Sequence of chain 1.A:
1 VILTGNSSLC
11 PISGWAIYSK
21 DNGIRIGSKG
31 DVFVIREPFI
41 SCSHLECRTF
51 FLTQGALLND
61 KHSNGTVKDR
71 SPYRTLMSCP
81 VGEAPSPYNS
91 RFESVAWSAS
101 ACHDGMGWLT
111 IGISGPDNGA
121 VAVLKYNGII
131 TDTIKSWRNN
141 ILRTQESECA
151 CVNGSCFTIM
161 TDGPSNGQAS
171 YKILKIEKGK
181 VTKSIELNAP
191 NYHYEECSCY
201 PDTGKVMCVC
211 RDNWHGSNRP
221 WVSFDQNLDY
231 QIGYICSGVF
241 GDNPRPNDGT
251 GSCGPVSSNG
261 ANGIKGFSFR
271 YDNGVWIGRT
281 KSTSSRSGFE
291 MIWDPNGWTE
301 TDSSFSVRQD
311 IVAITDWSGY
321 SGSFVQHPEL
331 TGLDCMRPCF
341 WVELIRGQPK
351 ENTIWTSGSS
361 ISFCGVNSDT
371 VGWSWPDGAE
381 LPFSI

This protein binds this small molecule.
Small molecule (SMILES): [H]/N=C(\N)N[C@H]1C=C(C(=O)O)O[C@@H]([C@H](O)[C@H](O)CO)[C@@H]1NC(C)=O

Binding-site contacts:
Ligand atom NH2 contacts residue ARG74 of chain 1.A at 3.2 Å (salt-bridge).
Ligand atom NH2 contacts residue ASP69 of chain 1.A at 2.9 Å (salt-bridge).
Ligand atom O8 contacts residue GLU195 of chain 1.A at 2.6 Å (salt-bridge).
Ligand atom C4 contacts residue TYR320 of chain 1.A at 3.7 Å (hydrophobic).
Ligand atom O8 contacts residue ARG211 of chain 1.A at 3.5 Å.
Ligand atom C9 contacts residue ASN213 of chain 1.A at 3.7 Å.
Ligand atom O1B contacts residue ARG286 of chain 1.A at 2.9 Å (salt-bridge).
Ligand atom C2 contacts residue TYR320 of chain 1.A at 2.8 Å (hydrophobic).
Ligand atom C9 contacts residue SER165 of chain 1.A at 3.5 Å.
Ligand atom O1B contacts residue ARG36 of chain 1.A at 2.8 Å (salt-bridge).
Ligand atom O9 contacts residue ARG143 of chain 1.A at 3.4 Å (salt-bridge).
Ligand atom NE contacts residue GLU37 of chain 1.A at 3.3 Å (salt-bridge).
Ligand atom C9 contacts residue GLU195 of chain 1.A at 3.4 Å.
Ligand atom C8 contacts residue ARG211 of chain 1.A at 3.6 Å.
Ligand atom C4 contacts residue GLU37 of chain 1.A at 3.8 Å.
Ligand atom C8 contacts residue GLU195 of chain 1.A at 3.5 Å.
Ligand atom O1A contacts residue ARG286 of chain 1.A at 2.9 Å (salt-bridge).
Ligand atom O9 contacts residue GLU195 of chain 1.A at 2.6 Å (salt-bridge).
Ligand atom O9 contacts residue SER165 of chain 1.A at 3.3 Å.
Ligand atom CZ contacts residue GLU37 of chain 1.A at 3.6 Å.
Ligand atom C6 contacts residue GLU196 of chain 1.A at 3.5 Å.
Ligand atom O10 contacts residue ASP69 of chain 1.A at 3.3 Å.
Ligand atom C3 contacts residue TYR320 of chain 1.A at 3.0 Å (hydrophobic).
Ligand atom O6 contacts residue TYR320 of chain 1.A at 3.2 Å (h-bond).
Ligand atom NH2 contacts residue TRP97 of chain 1.A at 2.9 Å (h-bond).
Ligand atom CZ contacts residue TRP97 of chain 1.A at 3.5 Å (hydrophobic).
Ligand atom C1 contacts residue ARG286 of chain 1.A at 3.6 Å.
Ligand atom O1B contacts residue TYR320 of chain 1.A at 3.5 Å (h-bond).
Ligand atom O1A contacts residue ARG211 of chain 1.A at 3.1 Å (salt-bridge).
Ligand atom NH1 contacts residue GLU146 of chain 1.A at 3.0 Å (salt-bridge).
Ligand atom NE contacts residue ASP69 of chain 1.A at 2.9 Å (salt-bridge).
Ligand atom C6 contacts residue TYR320 of chain 1.A at 3.8 Å (hydrophobic).
Ligand atom C1 contacts residue TYR320 of chain 1.A at 2.9 Å (hydrophobic).
Ligand atom C3 contacts residue GLU37 of chain 1.A at 3.6 Å.
Ligand atom O10 contacts residue ARG70 of chain 1.A at 2.8 Å (salt-bridge).
Ligand atom O6 contacts residue ARG211 of chain 1.A at 3.7 Å.
Ligand atom C3 contacts residue ASP69 of chain 1.A at 3.3 Å.
Ligand atom O1A contacts residue TYR320 of chain 1.A at 3.3 Å (h-bond).
Ligand atom C4 contacts residue ASP69 of chain 1.A at 3.5 Å.
Ligand atom NH1 contacts residue TRP97 of chain 1.A at 3.2 Å (h-bond).